This small molecule binds to this protein.
Small molecule (SMILES): O=P(O)(O)OC[C@H]1O[C@@H](OP(=O)(O)O)[C@H](O)[C@@H](O)[C@@H]1O

Binding-site contacts:
Ligand atom O3 contacts residue ARG122 of chain 1.C at 2.9 Å (salt-bridge).
Ligand atom O2P contacts residue LYS188 of chain 1.C at 3.2 Å.
Ligand atom O3X contacts residue SER178 of chain 1.C at 2.7 Å (h-bond).
Ligand atom O3 contacts residue ASP180 of chain 1.C at 3.1 Å (salt-bridge).
Ligand atom O1X contacts residue ARG140 of chain 1.C at 3.0 Å (salt-bridge).
Ligand atom C5 contacts residue GLY174 of chain 1.C at 3.6 Å.
Ligand atom O3P contacts residue SER46 of chain 1.C at 2.6 Å (h-bond).
Ligand atom O3P contacts residue GLY45 of chain 1.C at 3.3 Å (h-bond).
Ligand atom P' contacts residue ARG140 of chain 1.C at 3.6 Å.
Ligand atom O3X contacts residue GLY175 of chain 1.C at 3.1 Å.
Ligand atom O2X contacts residue ARG140 of chain 1.C at 3.1 Å (salt-bridge).
Ligand atom O2P contacts residue GLY44 of chain 1.C at 3.5 Å.
Ligand atom C6 contacts residue ASN214 of chain 1.C at 3.5 Å.
Ligand atom O4 contacts residue ASP180 of chain 1.C at 2.4 Å (salt-bridge).
Ligand atom O3X contacts residue GLN176 of chain 1.C at 3.2 Å (h-bond).
Ligand atom O3P contacts residue VAL11 of chain 1.C at 3.6 Å.
Ligand atom O4 contacts residue ASN214 of chain 1.C at 3.4 Å (h-bond).
Ligand atom O3 contacts residue ASN127 of chain 1.C at 3.6 Å.
Ligand atom O2 contacts residue ARG122 of chain 1.C at 3.4 Å (salt-bridge).
Ligand atom O3X contacts residue ILE177 of chain 1.C at 3.6 Å (h-bond).
Ligand atom O3 contacts residue GLY45 of chain 1.C at 3.5 Å.
Ligand atom O1X contacts residue ARG133 of chain 1.C at 2.6 Å (salt-bridge).
Ligand atom O2P contacts residue ASP10 of chain 1.C at 3.5 Å (salt-bridge).
Ligand atom O1X contacts residue ILE177 of chain 1.C at 3.6 Å.
Ligand atom O2P contacts residue ASN214 of chain 1.C at 3.4 Å (h-bond).
Ligand atom P contacts residue GLY45 of chain 1.C at 3.6 Å.
Ligand atom O2 contacts residue ARG133 of chain 1.C at 3.2 Å (salt-bridge).
Ligand atom P contacts residue ASP10 of chain 1.C at 3.5 Å.
Ligand atom O3 contacts residue SER46 of chain 1.C at 3.7 Å.
Ligand atom O1P contacts residue MG1 of chain 1.K at 3.5 Å.
Ligand atom O3X contacts residue GLY174 of chain 1.C at 3.3 Å (h-bond).
Ligand atom O1P contacts residue ASP10 of chain 1.C at 2.7 Å (salt-bridge).
Ligand atom C3 contacts residue ASP180 of chain 1.C at 3.5 Å.
Ligand atom O2X contacts residue GLN176 of chain 1.C at 2.8 Å (h-bond).
Ligand atom O3P contacts residue GLY44 of chain 1.C at 3.3 Å.
Ligand atom O2X contacts residue GLY175 of chain 1.C at 3.5 Å.
Ligand atom C4 contacts residue ASP180 of chain 1.C at 3.6 Å.
Ligand atom P' contacts residue GLN176 of chain 1.C at 3.6 Å.
Ligand atom O2P contacts residue GLY45 of chain 1.C at 2.8 Å (h-bond).
Ligand atom O2 contacts residue ASN127 of chain 1.C at 3.7 Å.

Sequence of chain 1.C:
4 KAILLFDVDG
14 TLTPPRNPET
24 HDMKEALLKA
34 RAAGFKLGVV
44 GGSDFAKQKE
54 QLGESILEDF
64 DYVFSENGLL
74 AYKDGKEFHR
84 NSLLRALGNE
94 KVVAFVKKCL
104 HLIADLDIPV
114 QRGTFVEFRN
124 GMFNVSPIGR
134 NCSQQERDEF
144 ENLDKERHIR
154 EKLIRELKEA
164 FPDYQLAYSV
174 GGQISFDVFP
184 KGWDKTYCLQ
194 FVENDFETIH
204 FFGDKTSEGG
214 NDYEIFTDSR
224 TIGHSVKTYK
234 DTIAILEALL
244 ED